Sequence of chain 1.D:
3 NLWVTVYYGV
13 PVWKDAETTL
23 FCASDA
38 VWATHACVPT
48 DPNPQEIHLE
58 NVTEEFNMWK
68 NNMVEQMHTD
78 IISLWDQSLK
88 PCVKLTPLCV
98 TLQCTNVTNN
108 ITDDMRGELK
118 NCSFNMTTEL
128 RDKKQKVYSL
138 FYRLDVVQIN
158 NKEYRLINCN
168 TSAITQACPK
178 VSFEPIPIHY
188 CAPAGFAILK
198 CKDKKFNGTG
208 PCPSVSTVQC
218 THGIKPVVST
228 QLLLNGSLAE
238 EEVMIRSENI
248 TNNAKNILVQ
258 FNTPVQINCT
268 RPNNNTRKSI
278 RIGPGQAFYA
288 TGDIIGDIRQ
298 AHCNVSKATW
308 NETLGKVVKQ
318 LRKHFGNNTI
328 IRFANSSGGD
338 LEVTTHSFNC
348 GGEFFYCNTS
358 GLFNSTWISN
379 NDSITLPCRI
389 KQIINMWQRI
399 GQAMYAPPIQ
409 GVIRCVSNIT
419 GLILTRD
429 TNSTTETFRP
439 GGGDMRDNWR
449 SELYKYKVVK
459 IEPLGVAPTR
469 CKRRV

The protein below binds the small molecule below.
Small molecule (SMILES): CC(=O)N[C@H]1[C@H](O[C@H]2[C@H](O)[C@@H](NC(C)=O)CO[C@@H]2CO)O[C@H](CO)[C@@H](O[C@@H]2O[C@H](CO)[C@@H](O)[C@H](O)[C@@H]2O)[C@@H]1O

Binding-site contacts:
Ligand atom C5 contacts residue ASN246 of chain 1.D at 3.6 Å.
Ligand atom O6 contacts residue ASN249 of chain 1.D at 2.0 Å (h-bond).
Ligand atom C6 contacts residue ASN249 of chain 1.D at 3.0 Å.
Ligand atom O5 contacts residue ASN246 of chain 1.D at 2.4 Å (h-bond).
Ligand atom O7 contacts residue ASN246 of chain 1.D at 3.9 Å.
Ligand atom N2 contacts residue ASN246 of chain 1.D at 2.7 Å (h-bond).
Ligand atom C5 contacts residue ASN249 of chain 1.D at 3.5 Å.
Ligand atom C2 contacts residue ASN246 of chain 1.D at 2.5 Å.
Ligand atom C8 contacts residue ASN246 of chain 1.D at 4.3 Å.
Ligand atom C3 contacts residue ASN246 of chain 1.D at 3.8 Å.
Ligand atom C1 contacts residue ASN249 of chain 1.D at 3.6 Å.
Ligand atom O5 contacts residue ASN249 of chain 1.D at 3.0 Å.
Ligand atom C7 contacts residue ASN246 of chain 1.D at 3.3 Å.
Ligand atom C1 contacts residue ASN246 of chain 1.D at 1.4 Å.
Ligand atom C4 contacts residue ASN246 of chain 1.D at 4.3 Å.
Ligand atom C1 contacts residue THR248 of chain 1.D at 3.7 Å.
Ligand atom C8 contacts residue NAG2 of chain 1.YA at 4.0 Å.